Sequence of chain 1.A:
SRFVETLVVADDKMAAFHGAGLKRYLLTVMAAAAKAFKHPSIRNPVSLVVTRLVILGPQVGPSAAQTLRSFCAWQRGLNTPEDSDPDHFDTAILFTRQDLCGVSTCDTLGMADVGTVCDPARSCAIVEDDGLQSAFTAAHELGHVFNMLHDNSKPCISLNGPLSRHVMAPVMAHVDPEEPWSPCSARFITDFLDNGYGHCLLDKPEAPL

Binding-site contacts:
Ligand atom C21 contacts residue ALA180 of chain 1.A at 3.1 Å (hydrophobic).
Ligand atom C17 contacts residue MET183 of chain 1.A at 3.6 Å (hydrophobic).
Ligand atom N1 contacts residue ZN1 of chain 1.B at 2.0 Å.
Ligand atom N4 contacts residue THR117 of chain 1.A at 3.5 Å (h-bond).
Ligand atom O3 contacts residue GLY119 of chain 1.A at 3.6 Å (h-bond).
Ligand atom N1 contacts residue HIS149 of chain 1.A at 3.3 Å (h-bond).
Ligand atom C18 contacts residue VAL178 of chain 1.A at 3.5 Å (hydrophobic).
Ligand atom N1 contacts residue HIS159 of chain 1.A at 3.2 Å (h-bond).
Ligand atom O8 contacts residue ZN1 of chain 1.B at 3.5 Å.
Ligand atom C7 contacts residue HIS159 of chain 1.A at 3.6 Å.
Ligand atom C2 contacts residue GLY119 of chain 1.A at 3.7 Å.
Ligand atom C9 contacts residue THR117 of chain 1.A at 3.7 Å.
Ligand atom O3 contacts residue HIS149 of chain 1.A at 3.4 Å.
Ligand atom O8 contacts residue HIS159 of chain 1.A at 2.9 Å.
Ligand atom O3 contacts residue GLU150 of chain 1.A at 2.7 Å (salt-bridge).
Ligand atom C21 contacts residue MET183 of chain 1.A at 3.5 Å (hydrophobic).
Ligand atom C2 contacts residue HIS149 of chain 1.A at 3.7 Å.
Ligand atom C2 contacts residue ZN1 of chain 1.B at 2.8 Å.
Ligand atom C9 contacts residue PRO181 of chain 1.A at 3.6 Å (hydrophobic).
Ligand atom C21 contacts residue HIS149 of chain 1.A at 3.3 Å.
Ligand atom O12 contacts residue THR117 of chain 1.A at 3.1 Å (h-bond).
Ligand atom O12 contacts residue GLY119 of chain 1.A at 3.2 Å (h-bond).
Ligand atom C20 contacts residue VAL178 of chain 1.A at 3.1 Å (hydrophobic).
Ligand atom C2 contacts residue GLU150 of chain 1.A at 3.5 Å.
Ligand atom C20 contacts residue MET183 of chain 1.A at 3.6 Å (hydrophobic).
Ligand atom C6 contacts residue THR117 of chain 1.A at 3.7 Å.
Ligand atom CL1 contacts residue VAL186 of chain 1.A at 3.7 Å.
Ligand atom N10 contacts residue PRO181 of chain 1.A at 3.1 Å (h-bond).
Ligand atom C15 contacts residue HIS149 of chain 1.A at 3.6 Å.
Ligand atom C7 contacts residue ZN1 of chain 1.B at 3.1 Å.
Ligand atom O14 contacts residue PRO181 of chain 1.A at 3.6 Å (h-bond).
Ligand atom C20 contacts residue ALA180 of chain 1.A at 3.5 Å (hydrophobic).
Ligand atom C21 contacts residue VAL182 of chain 1.A at 3.5 Å (hydrophobic).
Ligand atom O3 contacts residue HIS153 of chain 1.A at 3.6 Å.
Ligand atom N4 contacts residue GLY119 of chain 1.A at 3.1 Å (h-bond).
Ligand atom C20 contacts residue HIS149 of chain 1.A at 3.6 Å.
Ligand atom O8 contacts residue PRO181 of chain 1.A at 3.4 Å (h-bond).
Ligand atom O12 contacts residue LEU118 of chain 1.A at 2.8 Å (h-bond).
Ligand atom O3 contacts residue ZN1 of chain 1.B at 2.9 Å.
Ligand atom N1 contacts residue HIS153 of chain 1.A at 3.7 Å.

The small molecule below binds the protein below.
Small molecule (SMILES): C[C@]1(CNC(=O)COc2ccc(Cl)cc2)NC(=O)NC1=O